A protein and the small-molecule ligand that binds it are described below.
Small molecule (SMILES): CNc1cc(C)cc(CCc2cc(C#N)cc(CCc3cc(C)cc(N)n3)c2)n1

Binding-site contacts:
Ligand atom C11 contacts residue TRP329 of chain 2.A at 3.4 Å (hydrophobic).
Ligand atom N21 contacts residue HEM1 of chain 2.B at 3.7 Å.
Ligand atom N07 contacts residue HEM1 of chain 2.B at 3.7 Å.
Ligand atom C06 contacts residue TRP329 of chain 2.A at 3.3 Å (hydrophobic).
Ligand atom N28 contacts residue TRP238 of chain 2.A at 2.9 Å (h-bond).
Ligand atom C08 contacts residue THR328 of chain 2.A at 3.4 Å.
Ligand atom C05 contacts residue TRP329 of chain 2.A at 3.5 Å (hydrophobic).
Ligand atom C23 contacts residue HEM1 of chain 2.B at 3.4 Å.
Ligand atom C26 contacts residue ARG132 of chain 2.A at 3.6 Å.
Ligand atom C20 contacts residue GLU243 of chain 2.A at 3.5 Å.
Ligand atom C15 contacts residue GLN129 of chain 2.A at 3.8 Å.
Ligand atom N01 contacts residue TRP329 of chain 2.A at 3.6 Å.
Ligand atom C15 contacts residue ARG247 of chain 2.A at 3.5 Å.
Ligand atom C20 contacts residue HEM1 of chain 2.B at 3.8 Å.
Ligand atom C04 contacts residue TRP329 of chain 2.A at 3.4 Å (hydrophobic).
Ligand atom C16 contacts residue ARG247 of chain 2.A at 3.4 Å.
Ligand atom C29 contacts residue HEM1 of chain 2.B at 3.4 Å.
Ligand atom C22 contacts residue GLU243 of chain 2.A at 3.6 Å.
Ligand atom C10 contacts residue HEM1 of chain 2.B at 3.2 Å.
Ligand atom C02 contacts residue HEM1 of chain 2.B at 3.7 Å.
Ligand atom N27 contacts residue ARG132 of chain 2.A at 2.9 Å (salt-bridge).
Ligand atom C29 contacts residue PHE235 of chain 2.A at 3.6 Å (hydrophobic).
Ligand atom C03 contacts residue TRP329 of chain 2.A at 3.5 Å (hydrophobic).
Ligand atom C19 contacts residue GLU243 of chain 2.A at 3.2 Å.
Ligand atom N27 contacts residue ARG247 of chain 2.A at 3.5 Å (salt-bridge).
Ligand atom C02 contacts residue TRP329 of chain 2.A at 3.5 Å (hydrophobic).
Ligand atom C26 contacts residue ARG247 of chain 2.A at 3.2 Å.
Ligand atom C08 contacts residue TRP329 of chain 2.A at 3.6 Å (hydrophobic).
Ligand atom N01 contacts residue HEM1 of chain 2.B at 2.9 Å (h-bond).
Ligand atom C18 contacts residue ILE218 of chain 2.A at 3.5 Å (hydrophobic).
Ligand atom N21 contacts residue GLU243 of chain 2.A at 2.7 Å (salt-bridge).
Ligand atom N27 contacts residue ARG254 of chain 2.A at 3.3 Å (salt-bridge).
Ligand atom N27 contacts residue ASN248 of chain 2.A at 3.6 Å.
Ligand atom C14 contacts residue ARG247 of chain 2.A at 3.8 Å.
Ligand atom N07 contacts residue TRP329 of chain 2.A at 3.7 Å.
Ligand atom C19 contacts residue HEM1 of chain 2.B at 3.7 Å.
Ligand atom C06 contacts residue HEM1 of chain 2.B at 3.7 Å.
Ligand atom N28 contacts residue GLU243 of chain 2.A at 2.9 Å (salt-bridge).
Ligand atom C22 contacts residue HEM1 of chain 2.B at 3.6 Å.
Ligand atom N28 contacts residue HEM1 of chain 2.B at 3.4 Å.

Sequence of chain 1.A:
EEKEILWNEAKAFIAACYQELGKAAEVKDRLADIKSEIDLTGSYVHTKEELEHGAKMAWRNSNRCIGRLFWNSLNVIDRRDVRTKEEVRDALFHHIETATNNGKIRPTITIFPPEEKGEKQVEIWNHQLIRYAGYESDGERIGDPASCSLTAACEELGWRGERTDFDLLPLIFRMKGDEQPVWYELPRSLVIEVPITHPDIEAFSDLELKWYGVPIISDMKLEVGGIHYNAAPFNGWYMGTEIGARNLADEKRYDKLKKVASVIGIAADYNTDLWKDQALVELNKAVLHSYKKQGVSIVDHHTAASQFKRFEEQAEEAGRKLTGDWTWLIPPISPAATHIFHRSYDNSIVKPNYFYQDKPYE

Sequence of chain 2.A:
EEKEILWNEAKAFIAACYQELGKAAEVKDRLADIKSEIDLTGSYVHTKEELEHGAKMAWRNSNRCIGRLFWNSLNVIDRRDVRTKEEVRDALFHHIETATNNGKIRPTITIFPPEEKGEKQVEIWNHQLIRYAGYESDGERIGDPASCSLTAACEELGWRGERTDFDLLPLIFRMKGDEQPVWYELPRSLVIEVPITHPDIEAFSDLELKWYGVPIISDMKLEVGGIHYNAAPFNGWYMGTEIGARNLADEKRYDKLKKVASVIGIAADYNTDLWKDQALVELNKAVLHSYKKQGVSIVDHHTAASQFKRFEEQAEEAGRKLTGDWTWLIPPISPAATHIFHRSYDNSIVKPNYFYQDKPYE